This protein binds this small molecule.
Small molecule (SMILES): c1ccc(-c2ccc([C@H](c3ccccc3)n3ccnc3)cc2)cc1

Binding-site contacts:
Ligand atom CDF contacts residue LEU276 of chain 2.A at 4.0 Å (hydrophobic).
Ligand atom CDC contacts residue LEU276 of chain 2.A at 3.8 Å (hydrophobic).
Ligand atom CDC contacts residue CM51 of chain 2.F at 3.9 Å.
Ligand atom CBF contacts residue THR283 of chain 2.A at 3.6 Å.
Ligand atom CDD contacts residue SER109 of chain 2.A at 3.8 Å.
Ligand atom CDD contacts residue VAL273 of chain 2.A at 4.2 Å (hydrophobic).
Ligand atom CDF contacts residue MET113 of chain 2.A at 4.1 Å (hydrophobic).
Ligand atom CBF contacts residue ALA279 of chain 2.A at 4.1 Å (hydrophobic).
Ligand atom CCC contacts residue HEM1 of chain 2.B at 3.8 Å.
Ligand atom CBF contacts residue GLY280 of chain 2.A at 3.8 Å.
Ligand atom CBE contacts residue ALA279 of chain 2.A at 3.2 Å (hydrophobic).
Ligand atom CDB contacts residue CM51 of chain 2.F at 3.5 Å.
Ligand atom CAF contacts residue ILE344 of chain 2.A at 4.0 Å (hydrophobic).
Ligand atom CBC contacts residue ALA279 of chain 2.A at 4.1 Å (hydrophobic).
Ligand atom CCF contacts residue GLY280 of chain 2.A at 3.6 Å.
Ligand atom CDE contacts residue MET113 of chain 2.A at 3.6 Å (hydrophobic).
Ligand atom CDD contacts residue LEU276 of chain 2.A at 4.2 Å (hydrophobic).
Ligand atom CDD contacts residue PHE277 of chain 2.A at 3.9 Å (hydrophobic).
Ligand atom CAE contacts residue THR283 of chain 2.A at 4.0 Å.
Ligand atom CBD contacts residue ALA279 of chain 2.A at 3.3 Å (hydrophobic).
Ligand atom CBE contacts residue GLY280 of chain 2.A at 3.9 Å.
Ligand atom CDB contacts residue LEU276 of chain 2.A at 3.7 Å (hydrophobic).
Ligand atom CDA contacts residue LEU276 of chain 2.A at 3.7 Å (hydrophobic).
Ligand atom CBE contacts residue THR283 of chain 2.A at 3.7 Å.
Ligand atom CCD contacts residue LEU276 of chain 2.A at 4.1 Å (hydrophobic).
Ligand atom NAD contacts residue HEM1 of chain 2.B at 2.1 Å.
Ligand atom CAF contacts residue THR283 of chain 2.A at 4.0 Å.
Ligand atom CCF contacts residue LEU276 of chain 2.A at 3.9 Å (hydrophobic).
Ligand atom CAE contacts residue ILE344 of chain 2.A at 3.7 Å (hydrophobic).
Ligand atom CAE contacts residue HEM1 of chain 2.B at 3.1 Å.
Ligand atom CDC contacts residue SER109 of chain 2.A at 3.4 Å.
Ligand atom CDE contacts residue PHE277 of chain 2.A at 3.6 Å (hydrophobic).
Ligand atom CCE contacts residue LEU276 of chain 2.A at 3.2 Å (hydrophobic).
Ligand atom CCE contacts residue GLY280 of chain 2.A at 4.0 Å.
Ligand atom CAC contacts residue HEM1 of chain 2.B at 3.1 Å.
Ligand atom CCD contacts residue HEM1 of chain 2.B at 4.2 Å.
Ligand atom CDD contacts residue MET113 of chain 2.A at 3.8 Å (hydrophobic).
Ligand atom CDA contacts residue HEM1 of chain 2.B at 4.2 Å.
Ligand atom NAB contacts residue HEM1 of chain 2.B at 4.2 Å.
Ligand atom CDF contacts residue PHE277 of chain 2.A at 4.0 Å (hydrophobic).

Sequence of chain 2.A:
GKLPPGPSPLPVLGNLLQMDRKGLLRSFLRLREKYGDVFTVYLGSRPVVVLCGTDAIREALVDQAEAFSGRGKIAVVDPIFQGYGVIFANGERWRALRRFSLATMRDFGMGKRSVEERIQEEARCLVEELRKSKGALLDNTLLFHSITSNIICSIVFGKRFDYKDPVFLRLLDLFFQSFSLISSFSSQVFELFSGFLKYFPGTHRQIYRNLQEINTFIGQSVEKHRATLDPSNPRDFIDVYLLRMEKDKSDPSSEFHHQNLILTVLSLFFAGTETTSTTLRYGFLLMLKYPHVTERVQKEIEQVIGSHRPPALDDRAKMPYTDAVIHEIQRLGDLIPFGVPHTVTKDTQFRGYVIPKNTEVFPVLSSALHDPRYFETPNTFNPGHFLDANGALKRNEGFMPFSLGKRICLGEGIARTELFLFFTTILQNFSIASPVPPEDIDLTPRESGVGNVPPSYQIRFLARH